Sequence of chain 1.G:
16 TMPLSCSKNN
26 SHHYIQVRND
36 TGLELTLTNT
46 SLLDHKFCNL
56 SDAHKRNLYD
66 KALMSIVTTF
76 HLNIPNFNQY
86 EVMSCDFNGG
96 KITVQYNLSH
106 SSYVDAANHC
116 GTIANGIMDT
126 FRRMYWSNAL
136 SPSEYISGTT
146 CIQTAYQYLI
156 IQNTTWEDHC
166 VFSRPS

The small molecule below binds the protein below.
Small molecule (SMILES): CC(=O)N[C@@H]1[C@@H](O)[C@H](O)[C@@H](CO)O[C@H]1O

Binding-site contacts:
Ligand atom C4 contacts residue ASN158 of chain 1.G at 4.2 Å.
Ligand atom N2 contacts residue THR36 of chain 1.G at 3.4 Å (h-bond).
Ligand atom O5 contacts residue LYS96 of chain 1.G at 3.5 Å.
Ligand atom C7 contacts residue THR36 of chain 1.G at 4.3 Å.
Ligand atom C7 contacts residue ASN158 of chain 1.G at 3.4 Å.
Ligand atom O5 contacts residue GLY95 of chain 1.G at 2.8 Å (h-bond).
Ligand atom O5 contacts residue ASN158 of chain 1.G at 2.4 Å (h-bond).
Ligand atom C8 contacts residue LEU38 of chain 1.G at 3.9 Å (hydrophobic).
Ligand atom N2 contacts residue ASN158 of chain 1.G at 2.8 Å (h-bond).
Ligand atom C3 contacts residue ASN158 of chain 1.G at 3.8 Å.
Ligand atom C2 contacts residue ASN158 of chain 1.G at 2.4 Å.
Ligand atom C5 contacts residue GLY95 of chain 1.G at 3.7 Å.
Ligand atom O6 contacts residue LEU63 of chain 1.G at 3.9 Å.
Ligand atom O6 contacts residue GLY94 of chain 1.G at 4.3 Å.
Ligand atom C6 contacts residue GLY94 of chain 1.G at 4.1 Å.
Ligand atom C5 contacts residue ASN158 of chain 1.G at 3.7 Å.
Ligand atom O7 contacts residue ASN158 of chain 1.G at 3.5 Å (h-bond).
Ligand atom O6 contacts residue GLY95 of chain 1.G at 2.8 Å (h-bond).
Ligand atom C8 contacts residue VAL32 of chain 1.G at 3.5 Å (hydrophobic).
Ligand atom C1 contacts residue THR36 of chain 1.G at 4.1 Å.
Ligand atom C1 contacts residue ASN158 of chain 1.G at 1.4 Å.
Ligand atom C6 contacts residue GLY95 of chain 1.G at 3.4 Å.
Ligand atom C5 contacts residue LYS96 of chain 1.G at 4.4 Å.
Ligand atom C8 contacts residue THR36 of chain 1.G at 4.2 Å.
Ligand atom C1 contacts residue LYS96 of chain 1.G at 4.0 Å.
Ligand atom C2 contacts residue THR36 of chain 1.G at 4.2 Å.
Ligand atom C8 contacts residue ASN158 of chain 1.G at 4.4 Å.
Ligand atom C1 contacts residue GLY95 of chain 1.G at 3.9 Å.
Ligand atom C3 contacts residue THR36 of chain 1.G at 4.5 Å.